Binding-site contacts:
Ligand atom C6 contacts residue GLU107 of chain 1.A at 3.8 Å.
Ligand atom CAU contacts residue LYS115 of chain 1.A at 4.0 Å.
Ligand atom CAO contacts residue GLY39 of chain 1.A at 3.8 Å.
Ligand atom N3 contacts residue MET36 of chain 1.A at 3.6 Å.
Ligand atom CAV contacts residue LYS115 of chain 1.A at 3.5 Å.
Ligand atom CAJ contacts residue LEU160 of chain 1.A at 4.0 Å (hydrophobic).
Ligand atom C6 contacts residue ALA57 of chain 1.A at 4.0 Å (hydrophobic).
Ligand atom CAS contacts residue CYS112 of chain 1.A at 4.0 Å (hydrophobic).
Ligand atom CAL contacts residue MET106 of chain 1.A at 3.8 Å (hydrophobic).
Ligand atom NAG contacts residue MET106 of chain 1.A at 4.0 Å.
Ligand atom CAO contacts residue MET36 of chain 1.A at 3.3 Å (hydrophobic).
Ligand atom CAU contacts residue CYS112 of chain 1.A at 3.0 Å (hydrophobic).
Ligand atom CAN contacts residue MET36 of chain 1.A at 3.8 Å (hydrophobic).
Ligand atom NAH contacts residue VAL44 of chain 1.A at 4.2 Å.
Ligand atom NAI contacts residue VAL44 of chain 1.A at 4.0 Å.
Ligand atom C2 contacts residue MET109 of chain 1.A at 3.0 Å (hydrophobic).
Ligand atom CAO contacts residue GLY37 of chain 1.A at 4.1 Å.
Ligand atom NAG contacts residue MET109 of chain 1.A at 4.1 Å.
Ligand atom CAS contacts residue LYS115 of chain 1.A at 3.8 Å.
Ligand atom C6 contacts residue MET109 of chain 1.A at 3.9 Å (hydrophobic).
Ligand atom NAG contacts residue GLU107 of chain 1.A at 3.0 Å (salt-bridge).
Ligand atom C5 contacts residue LEU160 of chain 1.A at 3.7 Å (hydrophobic).
Ligand atom OAT contacts residue LYS115 of chain 1.A at 3.1 Å (salt-bridge).
Ligand atom CAV contacts residue CYS112 of chain 1.A at 1.6 Å (hydrophobic).
Ligand atom C2 contacts residue MET36 of chain 1.A at 3.4 Å (hydrophobic).
Ligand atom OAT contacts residue CYS112 of chain 1.A at 4.1 Å.
Ligand atom N1 contacts residue GLU107 of chain 1.A at 3.8 Å.
Ligand atom N1 contacts residue LEU160 of chain 1.A at 4.2 Å.
Ligand atom N3 contacts residue MET109 of chain 1.A at 4.1 Å.
Ligand atom C6 contacts residue LEU160 of chain 1.A at 3.8 Å (hydrophobic).
Ligand atom C4 contacts residue LEU160 of chain 1.A at 4.0 Å (hydrophobic).
Ligand atom CAO contacts residue SER38 of chain 1.A at 4.3 Å.
Ligand atom NAG contacts residue LEU160 of chain 1.A at 4.1 Å.
Ligand atom N1 contacts residue MET109 of chain 1.A at 2.8 Å (h-bond).
Ligand atom N1 contacts residue ALA57 of chain 1.A at 4.1 Å.
Ligand atom NAG contacts residue VAL90 of chain 1.A at 3.5 Å.
Ligand atom N1 contacts residue LEU108 of chain 1.A at 3.9 Å.
Ligand atom CAM contacts residue MET36 of chain 1.A at 3.9 Å (hydrophobic).
Ligand atom NAG contacts residue ALA57 of chain 1.A at 4.0 Å.
Ligand atom CAN contacts residue VAL44 of chain 1.A at 3.7 Å (hydrophobic).

A small-molecule ligand and the protein it binds are described below.
Small molecule (SMILES): C#Cc1nn([C@@H]2CCCN(C(=O)C=C)C2)c2ncnc(N)c12

Sequence of chain 1.A:
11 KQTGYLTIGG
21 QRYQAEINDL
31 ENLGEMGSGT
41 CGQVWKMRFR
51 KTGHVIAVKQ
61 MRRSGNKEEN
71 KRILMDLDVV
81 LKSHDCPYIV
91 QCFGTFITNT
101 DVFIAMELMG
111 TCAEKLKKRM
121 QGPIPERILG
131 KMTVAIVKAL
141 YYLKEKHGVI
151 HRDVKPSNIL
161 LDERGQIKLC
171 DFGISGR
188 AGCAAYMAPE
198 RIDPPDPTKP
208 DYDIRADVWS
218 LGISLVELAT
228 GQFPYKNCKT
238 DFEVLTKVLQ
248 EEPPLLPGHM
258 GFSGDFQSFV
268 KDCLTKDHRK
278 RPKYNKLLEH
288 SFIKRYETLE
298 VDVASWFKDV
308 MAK